Binding-site contacts:
Ligand atom O2 contacts residue TRP149 of chain 1.F at 3.6 Å.
Ligand atom C1 contacts residue ILE191 of chain 1.F at 3.8 Å (hydrophobic).
Ligand atom C2 contacts residue ARG157 of chain 1.F at 3.6 Å.
Ligand atom C6 contacts residue PRO15 of chain 1.E at 3.4 Å (hydrophobic).
Ligand atom C2 contacts residue GLY14 of chain 1.E at 3.9 Å.
Ligand atom C3 contacts residue ARG157 of chain 1.F at 3.5 Å.
Ligand atom C3 contacts residue TYR147 of chain 1.F at 3.8 Å (hydrophobic).
Ligand atom C3 contacts residue GLY14 of chain 1.E at 3.6 Å.
Ligand atom O1 contacts residue PRO15 of chain 1.E at 4.1 Å.
Ligand atom O2 contacts residue PRO15 of chain 1.E at 4.0 Å.
Ligand atom O1 contacts residue TYR24 of chain 1.F at 2.2 Å (h-bond).
Ligand atom O4 contacts residue HIS162 of chain 1.F at 2.5 Å (h-bond).
Ligand atom O4 contacts residue HIS160 of chain 1.F at 3.6 Å.
Ligand atom C8 contacts residue PRO15 of chain 1.E at 3.9 Å (hydrophobic).
Ligand atom C8 contacts residue TYR24 of chain 1.F at 3.4 Å (hydrophobic).
Ligand atom C6 contacts residue TYR147 of chain 1.F at 3.8 Å (hydrophobic).
Ligand atom O1 contacts residue ARG133 of chain 1.E at 3.5 Å.
Ligand atom C4 contacts residue FE1 of chain 1.S at 2.7 Å.
Ligand atom C4 contacts residue HIS162 of chain 1.F at 3.7 Å.
Ligand atom O4 contacts residue TYR108 of chain 1.F at 3.0 Å (h-bond).
Ligand atom C4 contacts residue GLY14 of chain 1.E at 4.1 Å.
Ligand atom C5 contacts residue TYR147 of chain 1.F at 2.8 Å (hydrophobic).
Ligand atom C4 contacts residue PRO15 of chain 1.E at 3.7 Å (hydrophobic).
Ligand atom O4 contacts residue FE1 of chain 1.S at 1.7 Å.
Ligand atom C5 contacts residue PRO15 of chain 1.E at 3.4 Å (hydrophobic).
Ligand atom C4 contacts residue ARG157 of chain 1.F at 4.1 Å.
Ligand atom C5 contacts residue FE1 of chain 1.S at 3.5 Å.
Ligand atom C7 contacts residue TRP149 of chain 1.F at 3.1 Å (hydrophobic).
Ligand atom C3 contacts residue HIS162 of chain 1.F at 3.6 Å.
Ligand atom C1 contacts residue PRO15 of chain 1.E at 3.6 Å (hydrophobic).
Ligand atom C8 contacts residue TRP149 of chain 1.F at 3.6 Å (hydrophobic).
Ligand atom C2 contacts residue ILE191 of chain 1.F at 3.5 Å (hydrophobic).
Ligand atom C2 contacts residue THR12 of chain 1.E at 4.1 Å.
Ligand atom C3 contacts residue FE1 of chain 1.S at 3.6 Å.
Ligand atom O4 contacts residue TYR147 of chain 1.F at 2.7 Å (h-bond).
Ligand atom C7 contacts residue ILE191 of chain 1.F at 3.4 Å (hydrophobic).
Ligand atom C4 contacts residue TYR147 of chain 1.F at 2.8 Å (hydrophobic).
Ligand atom C3 contacts residue GLN177 of chain 1.F at 4.0 Å.
Ligand atom C2 contacts residue PRO15 of chain 1.E at 3.8 Å (hydrophobic).
Ligand atom C3 contacts residue PRO15 of chain 1.E at 3.9 Å (hydrophobic).

Sequence of chain 1.F:
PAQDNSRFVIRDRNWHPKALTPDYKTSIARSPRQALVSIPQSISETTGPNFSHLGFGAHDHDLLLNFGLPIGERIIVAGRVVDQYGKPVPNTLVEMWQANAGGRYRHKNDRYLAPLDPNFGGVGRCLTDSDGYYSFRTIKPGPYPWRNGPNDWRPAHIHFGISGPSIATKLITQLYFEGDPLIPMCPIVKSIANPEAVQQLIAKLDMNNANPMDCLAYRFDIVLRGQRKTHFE

This small molecule binds to this protein.
Small molecule (SMILES): O=C(O)Cc1ccc(O)cc1

Sequence of chain 1.E:
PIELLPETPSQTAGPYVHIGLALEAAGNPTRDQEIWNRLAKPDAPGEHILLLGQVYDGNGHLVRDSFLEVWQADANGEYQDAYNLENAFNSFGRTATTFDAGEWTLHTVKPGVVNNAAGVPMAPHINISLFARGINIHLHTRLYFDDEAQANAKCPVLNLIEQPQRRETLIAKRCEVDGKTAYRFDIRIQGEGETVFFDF